The protein below binds the small molecule below.
Small molecule (SMILES): CC(=O)N[C@H]1[C@H](O[C@H]2[C@H](O)[C@@H](NC(C)=O)CO[C@@H]2CO)O[C@H](CO)[C@@H](O[C@@H]2O[C@H](CO[C@H]3O[C@H](CO)[C@@H](O)[C@H](O)[C@@H]3O)[C@@H](O)[C@H](O[C@H]3O[C@H](CO)[C@@H](O)[C@H](O)[C@@H]3O)[C@@H]2O)[C@@H]1O

Sequence of chain 1.C:
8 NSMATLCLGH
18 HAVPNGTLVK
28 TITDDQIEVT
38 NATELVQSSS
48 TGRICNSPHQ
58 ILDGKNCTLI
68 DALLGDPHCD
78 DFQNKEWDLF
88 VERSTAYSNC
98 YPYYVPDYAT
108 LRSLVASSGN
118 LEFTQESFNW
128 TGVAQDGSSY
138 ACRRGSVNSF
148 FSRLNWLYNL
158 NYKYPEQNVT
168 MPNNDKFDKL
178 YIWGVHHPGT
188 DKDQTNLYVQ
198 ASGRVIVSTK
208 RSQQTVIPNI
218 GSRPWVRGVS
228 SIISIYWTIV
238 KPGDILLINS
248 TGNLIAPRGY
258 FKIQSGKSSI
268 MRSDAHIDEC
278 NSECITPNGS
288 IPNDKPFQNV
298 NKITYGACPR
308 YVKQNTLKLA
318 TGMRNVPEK

Binding-site contacts:
Ligand atom C8 contacts residue ASN285 of chain 1.C at 4.5 Å.
Ligand atom C6 contacts residue GLU69 of chain 1.D at 4.5 Å.
Ligand atom O3 contacts residue LYS264 of chain 1.A at 4.2 Å.
Ligand atom C2 contacts residue VAL297 of chain 1.C at 3.8 Å (hydrophobic).
Ligand atom O5 contacts residue ASN285 of chain 1.C at 2.4 Å (h-bond).
Ligand atom C3 contacts residue ASN285 of chain 1.C at 3.8 Å.
Ligand atom C5 contacts residue ASN285 of chain 1.C at 3.7 Å.
Ligand atom C1 contacts residue ASN285 of chain 1.C at 1.4 Å.
Ligand atom C8 contacts residue GLU69 of chain 1.D at 3.7 Å.
Ligand atom C7 contacts residue VAL297 of chain 1.C at 4.4 Å (hydrophobic).
Ligand atom N2 contacts residue VAL297 of chain 1.C at 3.3 Å (h-bond).
Ligand atom C1 contacts residue VAL297 of chain 1.C at 3.3 Å (hydrophobic).
Ligand atom O5 contacts residue ASN298 of chain 1.C at 3.9 Å.
Ligand atom C1 contacts residue ASN298 of chain 1.C at 4.2 Å.
Ligand atom C3 contacts residue VAL297 of chain 1.C at 4.2 Å (hydrophobic).
Ligand atom C4 contacts residue ASN285 of chain 1.C at 4.3 Å.
Ligand atom C7 contacts residue ASN285 of chain 1.C at 3.5 Å.
Ligand atom N2 contacts residue ASN285 of chain 1.C at 2.8 Å (h-bond).
Ligand atom O6 contacts residue GLU69 of chain 1.D at 3.4 Å (salt-bridge).
Ligand atom C5 contacts residue ASN298 of chain 1.C at 4.2 Å.
Ligand atom O7 contacts residue ASN285 of chain 1.C at 3.8 Å.
Ligand atom O5 contacts residue VAL297 of chain 1.C at 4.5 Å.
Ligand atom C8 contacts residue SER45 of chain 1.C at 3.8 Å.
Ligand atom C8 contacts residue VAL297 of chain 1.C at 4.4 Å (hydrophobic).
Ligand atom C2 contacts residue ASN285 of chain 1.C at 2.4 Å.
Ligand atom C6 contacts residue ASN285 of chain 1.C at 4.3 Å.

Sequence of chain 1.D:
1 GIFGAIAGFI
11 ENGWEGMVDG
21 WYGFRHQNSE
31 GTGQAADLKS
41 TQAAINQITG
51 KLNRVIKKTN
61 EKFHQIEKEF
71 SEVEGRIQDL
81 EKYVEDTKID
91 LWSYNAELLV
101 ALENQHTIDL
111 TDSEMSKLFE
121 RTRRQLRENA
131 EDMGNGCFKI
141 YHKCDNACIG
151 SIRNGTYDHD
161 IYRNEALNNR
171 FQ

Sequence of chain 1.A:
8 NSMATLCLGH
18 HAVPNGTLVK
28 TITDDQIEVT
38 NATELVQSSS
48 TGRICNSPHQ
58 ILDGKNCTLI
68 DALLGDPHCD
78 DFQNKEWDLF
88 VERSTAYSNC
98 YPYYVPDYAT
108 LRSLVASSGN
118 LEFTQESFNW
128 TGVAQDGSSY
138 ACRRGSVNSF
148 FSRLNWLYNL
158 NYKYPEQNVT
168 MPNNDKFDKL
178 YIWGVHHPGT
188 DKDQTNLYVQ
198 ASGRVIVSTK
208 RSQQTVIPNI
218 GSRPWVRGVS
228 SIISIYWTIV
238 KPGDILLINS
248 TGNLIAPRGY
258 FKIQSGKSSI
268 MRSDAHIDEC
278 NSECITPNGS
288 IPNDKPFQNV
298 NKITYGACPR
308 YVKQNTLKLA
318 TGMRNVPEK